A small-molecule ligand and the protein it binds are described below.
Small molecule (SMILES): O=C(CCCc1ccccc1)NO

Sequence of chain 1.D:
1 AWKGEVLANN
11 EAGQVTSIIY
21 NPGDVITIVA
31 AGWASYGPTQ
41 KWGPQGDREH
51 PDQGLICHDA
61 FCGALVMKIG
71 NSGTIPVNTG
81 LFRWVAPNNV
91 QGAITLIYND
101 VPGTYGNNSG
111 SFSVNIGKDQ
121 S

Binding-site contacts:
Ligand atom C10 contacts residue PRO38 of chain 1.D at 3.8 Å (hydrophobic).
Ligand atom C1 contacts residue TYR36 of chain 1.D at 3.8 Å (hydrophobic).
Ligand atom O2 contacts residue THR104 of chain 1.D at 3.4 Å (h-bond).
Ligand atom O1 contacts residue THR104 of chain 1.D at 3.5 Å (h-bond).
Ligand atom C9 contacts residue GLY37 of chain 1.D at 3.6 Å.
Ligand atom O2 contacts residue TYR36 of chain 1.D at 2.9 Å (h-bond).
Ligand atom O2 contacts residue CYS62 of chain 1.D at 4.4 Å.
Ligand atom O1 contacts residue ASN107 of chain 1.D at 2.8 Å (h-bond).
Ligand atom N1 contacts residue TYR36 of chain 1.D at 3.8 Å.
Ligand atom C7 contacts residue PRO38 of chain 1.D at 3.9 Å (hydrophobic).
Ligand atom C4 contacts residue ASN107 of chain 1.D at 4.3 Å.
Ligand atom C10 contacts residue ASN107 of chain 1.D at 3.7 Å.
Ligand atom C3 contacts residue ASN107 of chain 1.D at 4.0 Å.
Ligand atom C1 contacts residue ASN107 of chain 1.D at 3.9 Å.
Ligand atom O1 contacts residue ASP100 of chain 1.D at 4.5 Å.
Ligand atom C1 contacts residue THR104 of chain 1.D at 3.6 Å.
Ligand atom C4 contacts residue TYR36 of chain 1.D at 4.3 Å (hydrophobic).
Ligand atom O2 contacts residue CA1 of chain 1.J at 2.3 Å.
Ligand atom O1 contacts residue TYR36 of chain 1.D at 3.2 Å (h-bond).
Ligand atom N1 contacts residue CA1 of chain 1.J at 3.1 Å.
Ligand atom C8 contacts residue PRO38 of chain 1.D at 4.0 Å (hydrophobic).
Ligand atom C2 contacts residue THR104 of chain 1.D at 4.5 Å.
Ligand atom C9 contacts residue PRO38 of chain 1.D at 3.6 Å (hydrophobic).
Ligand atom C5 contacts residue PRO38 of chain 1.D at 4.0 Å (hydrophobic).
Ligand atom C1 contacts residue ASP100 of chain 1.D at 4.4 Å.
Ligand atom C8 contacts residue GLY37 of chain 1.D at 4.5 Å.
Ligand atom N1 contacts residue THR104 of chain 1.D at 3.3 Å (h-bond).
Ligand atom N1 contacts residue ASP100 of chain 1.D at 3.2 Å (salt-bridge).
Ligand atom C10 contacts residue GLY37 of chain 1.D at 3.7 Å.
Ligand atom O2 contacts residue ASN108 of chain 1.D at 4.3 Å.
Ligand atom C6 contacts residue PRO38 of chain 1.D at 4.0 Å (hydrophobic).
Ligand atom C1 contacts residue CA1 of chain 1.J at 3.2 Å.
Ligand atom O2 contacts residue ASP100 of chain 1.D at 2.4 Å (salt-bridge).
Ligand atom O1 contacts residue CA1 of chain 1.J at 2.5 Å.
Ligand atom C2 contacts residue ASN107 of chain 1.D at 4.5 Å.